A small-molecule ligand and the protein it binds are described below.
Small molecule (SMILES): CC(=O)N[C@@H]1[C@@H](O)[C@H](O)[C@@H](CO)O[C@H]1O

Sequence of chain 2.A:
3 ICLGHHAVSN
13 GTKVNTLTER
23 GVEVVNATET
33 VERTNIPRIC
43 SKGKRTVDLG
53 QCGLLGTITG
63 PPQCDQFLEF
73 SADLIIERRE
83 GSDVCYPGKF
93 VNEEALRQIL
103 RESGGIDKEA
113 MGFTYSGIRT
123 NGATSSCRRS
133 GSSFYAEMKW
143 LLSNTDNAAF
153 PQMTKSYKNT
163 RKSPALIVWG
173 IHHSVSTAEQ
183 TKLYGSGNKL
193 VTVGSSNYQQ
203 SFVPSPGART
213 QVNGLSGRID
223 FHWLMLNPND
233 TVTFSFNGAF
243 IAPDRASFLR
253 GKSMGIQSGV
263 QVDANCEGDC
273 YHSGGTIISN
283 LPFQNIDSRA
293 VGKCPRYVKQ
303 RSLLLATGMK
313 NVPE

Binding-site contacts:
Ligand atom C3 contacts residue ASN231 of chain 2.A at 3.8 Å.
Ligand atom C1 contacts residue ASN231 of chain 2.A at 1.4 Å.
Ligand atom C8 contacts residue ASN231 of chain 2.A at 4.4 Å.
Ligand atom C2 contacts residue ASN231 of chain 2.A at 2.5 Å.
Ligand atom O5 contacts residue ASN231 of chain 2.A at 2.4 Å (h-bond).
Ligand atom O7 contacts residue ASN231 of chain 2.A at 3.1 Å (h-bond).
Ligand atom C4 contacts residue ASN231 of chain 2.A at 4.2 Å.
Ligand atom N2 contacts residue ASN231 of chain 2.A at 2.9 Å (h-bond).
Ligand atom C5 contacts residue ASN231 of chain 2.A at 3.7 Å.
Ligand atom C7 contacts residue ASN231 of chain 2.A at 3.2 Å.